A protein and the small-molecule ligand that binds it are described below.
Small molecule (SMILES): CCCS(=O)(=O)Nc1ccc(F)c(C(=O)c2c[nH]c3ncc(-c4ccc(OC)cc4)cc23)c1F

Binding-site contacts:
Ligand atom F14 contacts residue PHE140 of chain 1.B at 3.4 Å.
Ligand atom C10 contacts residue LYS40 of chain 1.B at 3.3 Å.
Ligand atom C02 contacts residue THR86 of chain 1.B at 3.6 Å.
Ligand atom F15 contacts residue VAL28 of chain 1.B at 3.5 Å.
Ligand atom C01 contacts residue LEU71 of chain 1.B at 3.4 Å (hydrophobic).
Ligand atom C22 contacts residue THR86 of chain 1.B at 3.1 Å.
Ligand atom C09 contacts residue THR86 of chain 1.B at 3.5 Å.
Ligand atom C28 contacts residue ILE20 of chain 1.B at 3.5 Å (hydrophobic).
Ligand atom F15 contacts residue LYS40 of chain 1.B at 3.6 Å.
Ligand atom C20 contacts residue ALA38 of chain 1.B at 3.6 Å (hydrophobic).
Ligand atom C01 contacts residue PHE152 of chain 1.B at 3.5 Å (hydrophobic).
Ligand atom O06 contacts residue ASP151 of chain 1.B at 2.9 Å (salt-bridge).
Ligand atom O18 contacts residue VAL28 of chain 1.B at 3.4 Å.
Ligand atom C23 contacts residue PHE140 of chain 1.B at 3.4 Å (hydrophobic).
Ligand atom C08 contacts residue LEU71 of chain 1.B at 3.6 Å (hydrophobic).
Ligand atom O07 contacts residue LYS40 of chain 1.B at 3.7 Å.
Ligand atom C08 contacts residue LYS40 of chain 1.B at 3.6 Å.
Ligand atom F14 contacts residue GLY150 of chain 1.B at 3.6 Å.
Ligand atom N21 contacts residue GLN87 of chain 1.B at 3.0 Å (h-bond).
Ligand atom O06 contacts residue GLY153 of chain 1.B at 2.7 Å (h-bond).
Ligand atom S04 contacts residue ASP151 of chain 1.B at 3.5 Å (salt-bridge).
Ligand atom C25 contacts residue TRP88 of chain 1.B at 3.7 Å (hydrophobic).
Ligand atom N21 contacts residue THR86 of chain 1.B at 3.6 Å (h-bond).
Ligand atom F14 contacts residue LEU71 of chain 1.B at 3.1 Å.
Ligand atom C25 contacts residue CYS89 of chain 1.B at 3.1 Å (hydrophobic).
Ligand atom O33 contacts residue SER92 of chain 1.B at 3.4 Å (h-bond).
Ligand atom C09 contacts residue LYS40 of chain 1.B at 3.6 Å.
Ligand atom O06 contacts residue PHE152 of chain 1.B at 2.8 Å (h-bond).
Ligand atom O18 contacts residue PHE140 of chain 1.B at 3.3 Å.
Ligand atom N05 contacts residue ASP151 of chain 1.B at 2.9 Å (salt-bridge).
Ligand atom C29 contacts residue ILE20 of chain 1.B at 3.5 Å (hydrophobic).
Ligand atom N21 contacts residue ALA38 of chain 1.B at 3.1 Å.
Ligand atom C22 contacts residue LEU71 of chain 1.B at 3.2 Å (hydrophobic).
Ligand atom F15 contacts residue ALA38 of chain 1.B at 3.2 Å.
Ligand atom C13 contacts residue LEU71 of chain 1.B at 3.2 Å (hydrophobic).
Ligand atom F14 contacts residue ASP151 of chain 1.B at 3.2 Å.
Ligand atom N26 contacts residue CYS89 of chain 1.B at 2.9 Å (h-bond).
Ligand atom C22 contacts residue ALA38 of chain 1.B at 3.2 Å (hydrophobic).
Ligand atom C30 contacts residue SER92 of chain 1.B at 3.6 Å.
Ligand atom N26 contacts residue TRP88 of chain 1.B at 3.6 Å.

Sequence of chain 1.B:
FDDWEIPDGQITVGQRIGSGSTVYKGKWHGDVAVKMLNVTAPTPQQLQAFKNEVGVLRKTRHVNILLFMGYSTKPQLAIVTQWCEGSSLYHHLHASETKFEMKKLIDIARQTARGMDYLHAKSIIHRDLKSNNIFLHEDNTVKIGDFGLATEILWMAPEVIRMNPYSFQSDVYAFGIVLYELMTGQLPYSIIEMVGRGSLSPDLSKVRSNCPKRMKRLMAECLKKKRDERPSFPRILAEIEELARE